Sequence of chain 1.B:
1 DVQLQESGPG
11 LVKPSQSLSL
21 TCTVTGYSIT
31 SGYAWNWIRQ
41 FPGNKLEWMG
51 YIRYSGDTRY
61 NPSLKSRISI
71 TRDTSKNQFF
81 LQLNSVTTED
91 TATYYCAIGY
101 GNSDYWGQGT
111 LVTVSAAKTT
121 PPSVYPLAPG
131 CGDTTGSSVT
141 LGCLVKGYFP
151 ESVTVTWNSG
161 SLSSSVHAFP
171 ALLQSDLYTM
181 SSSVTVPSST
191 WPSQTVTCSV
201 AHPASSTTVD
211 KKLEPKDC

Sequence of chain 1.A:
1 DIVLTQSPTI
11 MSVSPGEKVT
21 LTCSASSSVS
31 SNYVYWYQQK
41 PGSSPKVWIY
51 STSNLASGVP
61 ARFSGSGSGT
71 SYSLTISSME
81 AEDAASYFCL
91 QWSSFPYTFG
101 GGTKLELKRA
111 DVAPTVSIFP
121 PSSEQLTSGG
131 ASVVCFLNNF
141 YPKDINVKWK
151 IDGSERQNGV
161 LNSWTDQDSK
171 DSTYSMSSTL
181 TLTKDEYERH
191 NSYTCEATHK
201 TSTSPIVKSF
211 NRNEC

The protein below binds the small molecule below.
Small molecule (SMILES): CC12CC[C@@H]3[C@](C)(CCC[N@+]3([O-])CC(=O)Nc3ccc(NC(=O)CCCC(=O)O)cc3)[C@@H]1O2

Binding-site contacts:
Ligand atom C11 contacts residue TYR37 of chain 1.A at 3.5 Å (hydrophobic).
Ligand atom C5 contacts residue ASN36 of chain 1.B at 3.4 Å.
Ligand atom C8 contacts residue TYR37 of chain 1.A at 3.7 Å (hydrophobic).
Ligand atom C7 contacts residue GLY99 of chain 1.B at 3.8 Å.
Ligand atom O3 contacts residue TRP92 of chain 1.A at 3.2 Å.
Ligand atom C14 contacts residue GLY99 of chain 1.B at 3.6 Å.
Ligand atom C2 contacts residue TYR97 of chain 1.A at 3.5 Å (hydrophobic).
Ligand atom O2 contacts residue ASN36 of chain 1.B at 2.9 Å (h-bond).
Ligand atom O4 contacts residue TYR33 of chain 1.B at 2.8 Å (h-bond).
Ligand atom N1 contacts residue ASN36 of chain 1.B at 3.7 Å.
Ligand atom C6 contacts residue GLY99 of chain 1.B at 3.3 Å.
Ligand atom C3 contacts residue TYR97 of chain 1.A at 3.8 Å (hydrophobic).
Ligand atom C9 contacts residue LEU90 of chain 1.A at 3.8 Å (hydrophobic).
Ligand atom C6 contacts residue ILE98 of chain 1.B at 3.8 Å (hydrophobic).
Ligand atom C21 contacts residue TYR33 of chain 1.B at 3.6 Å (hydrophobic).
Ligand atom C11 contacts residue ILE38 of chain 1.B at 3.5 Å (hydrophobic).
Ligand atom C7 contacts residue ILE98 of chain 1.B at 3.5 Å (hydrophobic).
Ligand atom C16 contacts residue GLY99 of chain 1.B at 4.0 Å.
Ligand atom C6 contacts residue ASN36 of chain 1.B at 3.7 Å.
Ligand atom C2 contacts residue TRP92 of chain 1.A at 3.6 Å (hydrophobic).
Ligand atom C17 contacts residue TYR33 of chain 1.B at 3.6 Å (hydrophobic).
Ligand atom C16 contacts residue TYR33 of chain 1.B at 3.5 Å (hydrophobic).
Ligand atom C9 contacts residue TYR37 of chain 1.A at 3.6 Å (hydrophobic).
Ligand atom C22 contacts residue TYR54 of chain 1.B at 3.9 Å (hydrophobic).
Ligand atom C12 contacts residue TRP92 of chain 1.A at 4.0 Å (hydrophobic).
Ligand atom N2 contacts residue GLY99 of chain 1.B at 3.1 Å (h-bond).
Ligand atom O4 contacts residue GLY32 of chain 1.B at 3.4 Å.
Ligand atom O1 contacts residue ILE38 of chain 1.B at 3.6 Å.
Ligand atom C1 contacts residue TYR97 of chain 1.A at 3.9 Å (hydrophobic).
Ligand atom C13 contacts residue TRP92 of chain 1.A at 4.0 Å (hydrophobic).
Ligand atom C7 contacts residue ASN36 of chain 1.B at 3.9 Å.
Ligand atom C1 contacts residue LEU90 of chain 1.A at 4.0 Å (hydrophobic).
Ligand atom C15 contacts residue GLY99 of chain 1.B at 4.0 Å.
Ligand atom C12 contacts residue LEU90 of chain 1.A at 3.9 Å (hydrophobic).
Ligand atom C14 contacts residue TRP92 of chain 1.A at 3.8 Å (hydrophobic).
Ligand atom C11 contacts residue TRP106 of chain 1.B at 3.2 Å (hydrophobic).
Ligand atom O2 contacts residue ALA34 of chain 1.B at 3.3 Å.
Ligand atom C16 contacts residue TYR100 of chain 1.B at 3.8 Å (hydrophobic).
Ligand atom C12 contacts residue TYR37 of chain 1.A at 3.6 Å (hydrophobic).
Ligand atom C13 contacts residue GLY99 of chain 1.B at 3.2 Å.